A small-molecule ligand and the protein it binds are described below.
Small molecule (SMILES): CC(=O)N[C@H]1[C@H](O[C@H]2[C@H](O)[C@@H](NC(C)=O)CO[C@@H]2CO[C@@H]2O[C@@H](C)[C@@H](O)[C@@H](O)[C@@H]2O)O[C@H](CO)[C@@H](O[C@@H]2O[C@H](CO)[C@@H](O)[C@H](O)[C@@H]2O)[C@@H]1O

Binding-site contacts:
Ligand atom N2 contacts residue PRO64 of chain 43.G at 4.3 Å.
Ligand atom O7 contacts residue ASN66 of chain 43.G at 4.3 Å.
Ligand atom C2 contacts residue ASN66 of chain 43.G at 2.2 Å.
Ligand atom O5 contacts residue ASN66 of chain 43.G at 2.2 Å (h-bond).
Ligand atom N2 contacts residue ASN66 of chain 43.G at 2.8 Å (h-bond).
Ligand atom N2 contacts residue ILE65 of chain 43.G at 4.4 Å.
Ligand atom C5 contacts residue ASN66 of chain 43.G at 3.5 Å.
Ligand atom O7 contacts residue PRO64 of chain 43.G at 3.9 Å.
Ligand atom C3 contacts residue ASN66 of chain 43.G at 3.6 Å.
Ligand atom C4 contacts residue ASN66 of chain 43.G at 4.0 Å.
Ligand atom C8 contacts residue GLN87 of chain 43.G at 4.5 Å.
Ligand atom C8 contacts residue PRO64 of chain 43.G at 3.4 Å (hydrophobic).
Ligand atom C1 contacts residue ASN66 of chain 43.G at 1.4 Å.
Ligand atom C7 contacts residue ASN66 of chain 43.G at 4.0 Å.
Ligand atom C7 contacts residue PRO64 of chain 43.G at 3.8 Å (hydrophobic).

Sequence of chain 43.G:
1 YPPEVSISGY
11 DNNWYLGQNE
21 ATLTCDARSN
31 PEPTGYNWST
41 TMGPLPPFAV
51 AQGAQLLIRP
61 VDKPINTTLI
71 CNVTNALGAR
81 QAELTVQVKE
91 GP